Sequence of chain 1.A:
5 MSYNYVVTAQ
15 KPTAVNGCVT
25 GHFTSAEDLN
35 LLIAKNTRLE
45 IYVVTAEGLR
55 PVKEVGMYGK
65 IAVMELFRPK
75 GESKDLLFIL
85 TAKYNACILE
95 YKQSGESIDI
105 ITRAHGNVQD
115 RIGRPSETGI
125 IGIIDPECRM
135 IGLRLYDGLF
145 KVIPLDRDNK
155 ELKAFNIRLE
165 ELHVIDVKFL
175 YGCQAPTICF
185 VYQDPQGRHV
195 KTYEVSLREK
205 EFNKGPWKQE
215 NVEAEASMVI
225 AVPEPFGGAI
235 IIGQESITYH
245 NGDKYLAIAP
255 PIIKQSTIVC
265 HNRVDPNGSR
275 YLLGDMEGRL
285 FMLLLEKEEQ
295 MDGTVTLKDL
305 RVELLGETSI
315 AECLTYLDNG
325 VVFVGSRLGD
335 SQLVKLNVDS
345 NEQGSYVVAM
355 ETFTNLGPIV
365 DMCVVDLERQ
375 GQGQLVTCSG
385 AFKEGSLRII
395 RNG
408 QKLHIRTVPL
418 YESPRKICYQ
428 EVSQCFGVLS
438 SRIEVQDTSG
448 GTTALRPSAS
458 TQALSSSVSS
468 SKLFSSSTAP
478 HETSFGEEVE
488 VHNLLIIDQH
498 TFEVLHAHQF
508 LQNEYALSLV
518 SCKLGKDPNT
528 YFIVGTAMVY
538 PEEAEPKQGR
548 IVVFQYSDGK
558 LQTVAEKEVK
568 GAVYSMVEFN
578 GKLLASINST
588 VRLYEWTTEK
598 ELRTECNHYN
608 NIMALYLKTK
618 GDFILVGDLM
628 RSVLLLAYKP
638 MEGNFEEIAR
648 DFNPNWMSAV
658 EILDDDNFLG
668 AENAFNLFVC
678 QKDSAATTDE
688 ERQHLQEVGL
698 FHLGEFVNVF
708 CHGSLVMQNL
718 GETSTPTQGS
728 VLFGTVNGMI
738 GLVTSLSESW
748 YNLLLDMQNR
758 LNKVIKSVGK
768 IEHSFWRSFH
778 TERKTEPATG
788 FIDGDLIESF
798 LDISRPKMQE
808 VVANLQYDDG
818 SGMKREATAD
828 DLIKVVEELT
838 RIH

A small-molecule ligand and the protein it binds are described below.
Small molecule (SMILES): COc1cc2nc(CN3CCc4sccc4C3)[nH]c(=O)c2cc1OC

Binding-site contacts:
Ligand atom C3 contacts residue HIS110 of chain 1.B at 3.9 Å.
Ligand atom C3 contacts residue MET108 of chain 1.B at 3.4 Å (hydrophobic).
Ligand atom N1 contacts residue MET108 of chain 1.B at 2.7 Å (h-bond).
Ligand atom C14 contacts residue ARG628 of chain 1.A at 3.6 Å.
Ligand atom S1 contacts residue ASN607 of chain 1.A at 3.5 Å (h-bond).
Ligand atom C13 contacts residue ASP109 of chain 1.B at 2.9 Å.
Ligand atom C15 contacts residue ILE25 of chain 1.B at 3.6 Å (hydrophobic).
Ligand atom C5 contacts residue LEU158 of chain 1.B at 3.8 Å (hydrophobic).
Ligand atom C1 contacts residue MET108 of chain 1.B at 3.5 Å (hydrophobic).
Ligand atom C10 contacts residue LYS48 of chain 1.B at 3.9 Å.
Ligand atom C2 contacts residue ILE25 of chain 1.B at 3.8 Å (hydrophobic).
Ligand atom C18 contacts residue ILE25 of chain 1.B at 3.8 Å (hydrophobic).
Ligand atom C4 contacts residue LEU158 of chain 1.B at 3.8 Å (hydrophobic).
Ligand atom O3 contacts residue LYS48 of chain 1.B at 3.7 Å.
Ligand atom C3 contacts residue ASP109 of chain 1.B at 3.7 Å.
Ligand atom C12 contacts residue TYR107 of chain 1.B at 3.2 Å (hydrophobic).
Ligand atom C17 contacts residue ILE25 of chain 1.B at 3.1 Å (hydrophobic).
Ligand atom C9 contacts residue LEU158 of chain 1.B at 3.8 Å (hydrophobic).
Ligand atom C18 contacts residue ARG628 of chain 1.A at 3.2 Å.
Ligand atom N2 contacts residue LEU158 of chain 1.B at 3.7 Å.
Ligand atom C12 contacts residue ILE25 of chain 1.B at 3.6 Å (hydrophobic).
Ligand atom C17 contacts residue ARG628 of chain 1.A at 3.4 Å.
Ligand atom C13 contacts residue MET108 of chain 1.B at 4.0 Å (hydrophobic).
Ligand atom O1 contacts residue TYR107 of chain 1.B at 3.3 Å.
Ligand atom C13 contacts residue TYR107 of chain 1.B at 3.5 Å (hydrophobic).
Ligand atom C14 contacts residue ILE25 of chain 1.B at 4.0 Å (hydrophobic).
Ligand atom C10 contacts residue PHE105 of chain 1.B at 3.3 Å (hydrophobic).
Ligand atom O2 contacts residue LYS48 of chain 1.B at 3.3 Å.
Ligand atom O1 contacts residue MET108 of chain 1.B at 2.9 Å (h-bond).
Ligand atom O1 contacts residue ALA46 of chain 1.B at 3.6 Å.
Ligand atom N3 contacts residue ASP109 of chain 1.B at 3.8 Å.
Ligand atom N1 contacts residue TYR107 of chain 1.B at 3.9 Å.
Ligand atom O1 contacts residue GLU106 of chain 1.B at 3.9 Å.
Ligand atom C4 contacts residue ILE25 of chain 1.B at 3.9 Å (hydrophobic).
Ligand atom C11 contacts residue VAL33 of chain 1.B at 3.5 Å (hydrophobic).
Ligand atom C16 contacts residue ILE25 of chain 1.B at 3.7 Å (hydrophobic).
Ligand atom C9 contacts residue ALA46 of chain 1.B at 3.6 Å (hydrophobic).
Ligand atom C2 contacts residue MET108 of chain 1.B at 3.5 Å (hydrophobic).
Ligand atom C16 contacts residue ARG628 of chain 1.A at 3.8 Å.
Ligand atom C11 contacts residue LYS48 of chain 1.B at 3.2 Å.

Sequence of chain 1.B:
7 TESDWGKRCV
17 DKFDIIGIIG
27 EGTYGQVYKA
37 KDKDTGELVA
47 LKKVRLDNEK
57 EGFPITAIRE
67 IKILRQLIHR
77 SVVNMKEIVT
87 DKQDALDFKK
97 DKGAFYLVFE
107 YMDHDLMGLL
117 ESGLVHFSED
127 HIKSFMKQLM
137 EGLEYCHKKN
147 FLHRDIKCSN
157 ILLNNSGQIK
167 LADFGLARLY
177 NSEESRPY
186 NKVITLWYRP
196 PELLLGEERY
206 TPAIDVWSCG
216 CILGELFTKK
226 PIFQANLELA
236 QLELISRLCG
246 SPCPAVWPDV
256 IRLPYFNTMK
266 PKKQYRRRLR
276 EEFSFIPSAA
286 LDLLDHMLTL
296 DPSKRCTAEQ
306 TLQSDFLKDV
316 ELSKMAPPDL